Sequence of chain 1.B:
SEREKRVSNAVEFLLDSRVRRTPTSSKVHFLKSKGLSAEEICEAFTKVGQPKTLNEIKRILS

A protein and the small-molecule ligand that binds it are described below.
Small molecule (SMILES): COc1ccc(CN2CCc3c(c(C(=O)NCc4ccccc4)nn3CCO)C2)c2ccccc12

Binding-site contacts:
Ligand atom CBE contacts residue PHE20 of chain 1.B at 4.0 Å (hydrophobic).
Ligand atom CAI contacts residue LYS41 of chain 1.B at 3.9 Å.
Ligand atom CAA contacts residue PHE37 of chain 1.B at 3.6 Å (hydrophobic).
Ligand atom CAD contacts residue LEU43 of chain 1.B at 4.0 Å (hydrophobic).
Ligand atom CAK contacts residue PHE37 of chain 1.B at 4.0 Å (hydrophobic).
Ligand atom CAA contacts residue PHE20 of chain 1.B at 3.9 Å (hydrophobic).
Ligand atom CAN contacts residue THR29 of chain 1.B at 3.4 Å.
Ligand atom CAI contacts residue ASN16 of chain 1.B at 3.5 Å.
Ligand atom CAN contacts residue VAL26 of chain 1.B at 4.0 Å (hydrophobic).
Ligand atom CAF contacts residue LYS41 of chain 1.B at 4.0 Å.
Ligand atom CAF contacts residue ALA17 of chain 1.B at 4.0 Å (hydrophobic).
Ligand atom CAD contacts residue ASN16 of chain 1.B at 3.8 Å.
Ligand atom CAU contacts residue PHE20 of chain 1.B at 4.1 Å (hydrophobic).
Ligand atom CAR contacts residue PHE20 of chain 1.B at 4.0 Å (hydrophobic).
Ligand atom OAB contacts residue PHE37 of chain 1.B at 3.4 Å.
Ligand atom CAH contacts residue THR29 of chain 1.B at 3.3 Å.
Ligand atom CAK contacts residue PHE20 of chain 1.B at 3.8 Å (hydrophobic).
Ligand atom CAL contacts residue PHE20 of chain 1.B at 3.6 Å (hydrophobic).
Ligand atom CAG contacts residue ARG25 of chain 1.B at 3.7 Å.
Ligand atom OAX contacts residue PHE20 of chain 1.B at 3.9 Å.
Ligand atom CAH contacts residue ARG25 of chain 1.B at 3.6 Å.
Ligand atom CAD contacts residue LYS41 of chain 1.B at 3.6 Å.
Ligand atom CAO contacts residue GLU19 of chain 1.B at 3.9 Å.
Ligand atom CAF contacts residue ASN16 of chain 1.B at 3.9 Å.
Ligand atom CAP contacts residue ARG25 of chain 1.B at 3.9 Å.
Ligand atom CAL contacts residue PHE37 of chain 1.B at 3.8 Å (hydrophobic).
Ligand atom CAH contacts residue VAL26 of chain 1.B at 4.0 Å (hydrophobic).
Ligand atom CAP contacts residue ASP23 of chain 1.B at 4.0 Å.
Ligand atom CAR contacts residue GLU19 of chain 1.B at 4.0 Å.
Ligand atom CAA contacts residue SER33 of chain 1.B at 3.7 Å.
Ligand atom CAE contacts residue ASN16 of chain 1.B at 3.5 Å.
Ligand atom CBC contacts residue PHE20 of chain 1.B at 4.0 Å (hydrophobic).
Ligand atom OAX contacts residue THR29 of chain 1.B at 3.8 Å.
Ligand atom CAF contacts residue LEU38 of chain 1.B at 3.8 Å (hydrophobic).
Ligand atom CAE contacts residue LYS41 of chain 1.B at 3.9 Å.
Ligand atom CBD contacts residue PHE20 of chain 1.B at 3.8 Å (hydrophobic).
Ligand atom CAQ contacts residue VAL26 of chain 1.B at 4.0 Å (hydrophobic).
Ligand atom CAJ contacts residue ASN16 of chain 1.B at 3.8 Å.
Ligand atom CAZ contacts residue ASN16 of chain 1.B at 3.7 Å.
Ligand atom CBB contacts residue PHE20 of chain 1.B at 3.8 Å (hydrophobic).